Sequence of chain 1.D:
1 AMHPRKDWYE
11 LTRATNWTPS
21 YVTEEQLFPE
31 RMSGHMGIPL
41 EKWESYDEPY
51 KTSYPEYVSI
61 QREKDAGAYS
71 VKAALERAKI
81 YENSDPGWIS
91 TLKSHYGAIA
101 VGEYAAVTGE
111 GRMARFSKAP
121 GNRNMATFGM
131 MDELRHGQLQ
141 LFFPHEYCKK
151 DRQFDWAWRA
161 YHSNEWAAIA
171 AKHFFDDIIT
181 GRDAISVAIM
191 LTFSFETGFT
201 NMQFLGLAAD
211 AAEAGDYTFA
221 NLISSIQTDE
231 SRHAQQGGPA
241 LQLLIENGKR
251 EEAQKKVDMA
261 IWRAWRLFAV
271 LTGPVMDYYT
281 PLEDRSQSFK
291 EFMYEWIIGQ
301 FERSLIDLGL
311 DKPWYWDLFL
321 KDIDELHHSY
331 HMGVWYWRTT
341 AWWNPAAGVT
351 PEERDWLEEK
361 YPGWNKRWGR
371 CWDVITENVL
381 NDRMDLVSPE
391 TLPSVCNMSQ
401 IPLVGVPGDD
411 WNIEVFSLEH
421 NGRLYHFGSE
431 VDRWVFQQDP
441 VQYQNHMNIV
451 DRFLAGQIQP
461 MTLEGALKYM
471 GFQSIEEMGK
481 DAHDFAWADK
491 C

Binding-site contacts:
Ligand atom C1 contacts residue GLU390 of chain 1.D at 4.3 Å.
Ligand atom O1 contacts residue MET461 of chain 1.D at 3.5 Å (h-bond).
Ligand atom C4 contacts residue LEU392 of chain 1.D at 4.0 Å (hydrophobic).
Ligand atom C5 contacts residue ALA466 of chain 1.D at 3.6 Å (hydrophobic).
Ligand atom C2 contacts residue LEU463 of chain 1.D at 3.6 Å (hydrophobic).
Ligand atom C6 contacts residue LEU392 of chain 1.D at 3.3 Å (hydrophobic).
Ligand atom C3 contacts residue LEU463 of chain 1.D at 3.8 Å (hydrophobic).
Ligand atom C3 contacts residue THR391 of chain 1.D at 3.6 Å.
Ligand atom C3 contacts residue PRO389 of chain 1.D at 4.4 Å (hydrophobic).
Ligand atom O1 contacts residue PHE453 of chain 1.D at 4.3 Å.
Ligand atom BR4 contacts residue THR340 of chain 1.D at 4.4 Å.
Ligand atom C1 contacts residue THR462 of chain 1.D at 3.4 Å.
Ligand atom BR4 contacts residue LEU392 of chain 1.D at 4.3 Å.
Ligand atom BR4 contacts residue LEU463 of chain 1.D at 3.9 Å.
Ligand atom C5 contacts residue LEU463 of chain 1.D at 4.1 Å (hydrophobic).
Ligand atom C2 contacts residue THR391 of chain 1.D at 3.9 Å.
Ligand atom C6 contacts residue PHE453 of chain 1.D at 3.9 Å (hydrophobic).
Ligand atom C5 contacts residue LEU392 of chain 1.D at 3.2 Å (hydrophobic).
Ligand atom O1 contacts residue LEU463 of chain 1.D at 3.3 Å (h-bond).
Ligand atom C3 contacts residue LEU392 of chain 1.D at 4.3 Å (hydrophobic).
Ligand atom C6 contacts residue LEU463 of chain 1.D at 3.7 Å (hydrophobic).
Ligand atom C1 contacts residue LEU392 of chain 1.D at 4.0 Å (hydrophobic).
Ligand atom O1 contacts residue GLU390 of chain 1.D at 4.4 Å.
Ligand atom BR4 contacts residue TRP337 of chain 1.D at 3.7 Å.
Ligand atom C2 contacts residue GLU390 of chain 1.D at 3.5 Å.
Ligand atom BR4 contacts residue THR391 of chain 1.D at 3.7 Å.
Ligand atom C4 contacts residue THR391 of chain 1.D at 3.8 Å.
Ligand atom C6 contacts residue THR462 of chain 1.D at 3.4 Å.
Ligand atom C1 contacts residue LEU463 of chain 1.D at 3.2 Å (hydrophobic).
Ligand atom C5 contacts residue THR462 of chain 1.D at 4.1 Å.
Ligand atom C4 contacts residue ALA466 of chain 1.D at 4.4 Å (hydrophobic).
Ligand atom C4 contacts residue LEU463 of chain 1.D at 3.9 Å (hydrophobic).
Ligand atom O1 contacts residue THR462 of chain 1.D at 3.2 Å.
Ligand atom C2 contacts residue THR462 of chain 1.D at 4.2 Å.
Ligand atom C6 contacts residue ALA466 of chain 1.D at 4.1 Å (hydrophobic).
Ligand atom C3 contacts residue GLU390 of chain 1.D at 3.9 Å.

The protein below binds the small molecule below.
Small molecule (SMILES): Oc1ccc(Br)cc1